This protein binds this small molecule.
Small molecule (SMILES): COC[C@@H](C)N

Sequence of chain 1.A:
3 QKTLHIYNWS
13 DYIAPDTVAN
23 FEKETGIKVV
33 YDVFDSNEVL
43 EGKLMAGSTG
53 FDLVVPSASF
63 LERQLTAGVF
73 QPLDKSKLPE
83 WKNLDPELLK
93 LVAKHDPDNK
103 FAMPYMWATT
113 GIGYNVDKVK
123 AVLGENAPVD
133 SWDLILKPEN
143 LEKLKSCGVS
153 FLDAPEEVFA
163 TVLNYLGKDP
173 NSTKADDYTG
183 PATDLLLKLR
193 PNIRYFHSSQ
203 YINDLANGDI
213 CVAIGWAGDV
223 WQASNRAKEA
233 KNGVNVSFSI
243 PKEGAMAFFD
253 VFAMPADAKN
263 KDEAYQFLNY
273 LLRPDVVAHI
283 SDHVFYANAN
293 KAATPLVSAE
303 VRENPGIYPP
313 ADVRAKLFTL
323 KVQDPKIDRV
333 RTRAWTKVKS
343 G

Binding-site contacts:
Ligand atom C08 contacts residue ASN290 of chain 1.A at 3.4 Å.
Ligand atom C07 contacts residue THR296 of chain 1.A at 4.0 Å.
Ligand atom C08 contacts residue TRP109 of chain 1.A at 3.4 Å (hydrophobic).
Ligand atom C09 contacts residue ASN292 of chain 1.A at 4.4 Å.
Ligand atom C15 contacts residue TRP109 of chain 1.A at 3.1 Å (hydrophobic).
Ligand atom C07 contacts residue ASP87 of chain 1.A at 2.6 Å.
Ligand atom N04 contacts residue ONT1 of chain 1.C at 3.7 Å.
Ligand atom N04 contacts residue TRP109 of chain 1.A at 3.6 Å.
Ligand atom C15 contacts residue TYR310 of chain 1.A at 3.3 Å (hydrophobic).
Ligand atom N04 contacts residue ASP87 of chain 1.A at 4.2 Å.
Ligand atom C08 contacts residue LEU90 of chain 1.A at 4.1 Å (hydrophobic).
Ligand atom C15 contacts residue ASN290 of chain 1.A at 2.7 Å.
Ligand atom O02 contacts residue THR296 of chain 1.A at 4.0 Å.
Ligand atom C09 contacts residue ALA291 of chain 1.A at 4.1 Å (hydrophobic).
Ligand atom O02 contacts residue ASP87 of chain 1.A at 3.0 Å (salt-bridge).
Ligand atom C09 contacts residue ASN290 of chain 1.A at 3.4 Å.
Ligand atom C09 contacts residue ASP87 of chain 1.A at 3.6 Å.
Ligand atom C07 contacts residue LYS293 of chain 1.A at 3.5 Å.
Ligand atom C15 contacts residue ALA289 of chain 1.A at 3.5 Å (hydrophobic).
Ligand atom C08 contacts residue ASP87 of chain 1.A at 4.3 Å.
Ligand atom C08 contacts residue TYR310 of chain 1.A at 4.4 Å (hydrophobic).